Sequence of chain 1.BA:
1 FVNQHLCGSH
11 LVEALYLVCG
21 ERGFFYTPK

Sequence of chain 1.CA:
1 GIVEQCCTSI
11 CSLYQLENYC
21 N

Binding-site contacts:
Ligand atom C6 contacts residue LEU11 of chain 1.DA at 3.5 Å (hydrophobic).
Ligand atom C2 contacts residue LEU11 of chain 1.DA at 4.4 Å (hydrophobic).
Ligand atom O3 contacts residue LEU16 of chain 1.CA at 3.8 Å.
Ligand atom C2 contacts residue ILE10 of chain 1.CA at 4.3 Å (hydrophobic).
Ligand atom C5 contacts residue HIS5 of chain 1.BA at 4.2 Å.
Ligand atom C3 contacts residue CYS11 of chain 1.CA at 4.5 Å (hydrophobic).
Ligand atom C4 contacts residue HIS5 of chain 1.BA at 3.8 Å.
Ligand atom C5 contacts residue LEU6 of chain 1.BA at 3.9 Å (hydrophobic).
Ligand atom C5 contacts residue CYS7 of chain 1.DA at 4.1 Å (hydrophobic).
Ligand atom C4 contacts residue LEU6 of chain 1.BA at 4.4 Å (hydrophobic).
Ligand atom C2 contacts residue HIS5 of chain 1.BA at 3.6 Å.
Ligand atom C1 contacts residue CYS11 of chain 1.CA at 3.9 Å (hydrophobic).
Ligand atom O1 contacts residue VAL2 of chain 1.BA at 4.2 Å.
Ligand atom C2 contacts residue CYS11 of chain 1.CA at 3.5 Å (hydrophobic).
Ligand atom C3 contacts residue ALA14 of chain 1.DA at 4.3 Å (hydrophobic).
Ligand atom O3 contacts residue HIS5 of chain 1.BA at 3.1 Å (h-bond).
Ligand atom C6 contacts residue VAL2 of chain 1.BA at 4.2 Å (hydrophobic).
Ligand atom C1 contacts residue LEU11 of chain 1.DA at 4.0 Å (hydrophobic).
Ligand atom C5 contacts residue HIS10 of chain 1.DA at 3.9 Å.
Ligand atom C6 contacts residue LEU6 of chain 1.BA at 4.5 Å (hydrophobic).
Ligand atom C2 contacts residue LEU16 of chain 1.CA at 4.2 Å (hydrophobic).
Ligand atom O1 contacts residue CYS6 of chain 1.CA at 2.6 Å (h-bond).
Ligand atom C3 contacts residue LEU16 of chain 1.CA at 4.1 Å (hydrophobic).
Ligand atom C3 contacts residue LEU11 of chain 1.DA at 4.4 Å (hydrophobic).
Ligand atom O3 contacts residue CYS11 of chain 1.CA at 4.4 Å.
Ligand atom C3 contacts residue HIS5 of chain 1.BA at 3.3 Å.
Ligand atom C1 contacts residue CYS6 of chain 1.CA at 3.3 Å (hydrophobic).
Ligand atom O1 contacts residue ILE10 of chain 1.CA at 3.4 Å.
Ligand atom C4 contacts residue HIS10 of chain 1.DA at 3.9 Å.
Ligand atom C6 contacts residue CYS7 of chain 1.DA at 3.9 Å (hydrophobic).
Ligand atom C4 contacts residue LEU11 of chain 1.DA at 4.0 Å (hydrophobic).
Ligand atom C6 contacts residue CYS6 of chain 1.CA at 3.2 Å (hydrophobic).
Ligand atom C5 contacts residue LEU11 of chain 1.DA at 3.6 Å (hydrophobic).
Ligand atom O1 contacts residue SER9 of chain 1.CA at 3.7 Å.
Ligand atom O3 contacts residue ALA14 of chain 1.DA at 3.6 Å.
Ligand atom C1 contacts residue HIS5 of chain 1.BA at 4.1 Å.
Ligand atom O1 contacts residue CYS11 of chain 1.CA at 2.8 Å (h-bond).
Ligand atom C6 contacts residue HIS5 of chain 1.BA at 4.3 Å.
Ligand atom C1 contacts residue ILE10 of chain 1.CA at 4.4 Å (hydrophobic).
Ligand atom O3 contacts residue LEU17 of chain 1.FA at 3.5 Å.

Sequence of chain 1.FA:
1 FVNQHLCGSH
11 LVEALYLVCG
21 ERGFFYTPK

Sequence of chain 1.DA:
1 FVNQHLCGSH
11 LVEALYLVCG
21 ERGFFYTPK

This protein binds this small molecule.
Small molecule (SMILES): Oc1cccc(O)c1